Sequence of chain 1.F:
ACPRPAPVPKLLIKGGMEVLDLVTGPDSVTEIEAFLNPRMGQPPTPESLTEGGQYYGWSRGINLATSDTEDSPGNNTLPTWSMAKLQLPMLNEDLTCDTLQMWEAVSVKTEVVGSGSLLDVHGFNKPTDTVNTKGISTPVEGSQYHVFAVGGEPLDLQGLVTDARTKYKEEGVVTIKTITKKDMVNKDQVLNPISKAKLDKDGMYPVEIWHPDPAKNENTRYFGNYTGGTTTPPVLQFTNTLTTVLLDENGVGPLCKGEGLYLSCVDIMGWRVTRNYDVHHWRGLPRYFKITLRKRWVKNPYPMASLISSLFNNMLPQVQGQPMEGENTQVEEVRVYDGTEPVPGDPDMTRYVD

This small molecule binds to this protein.
Small molecule (SMILES): CC(=O)N[C@@H]1[C@@H](O[C@@H]2O[C@H](CO)[C@H](O)[C@H](O[C@]3(C(=O)O)C[C@H](O)[C@@H](NC(C)=O)[C@H]([C@H](O)[C@H](O)CO)O3)[C@H]2O)[C@H](O)[C@@H](CO[C@]2(C(=O)O)C[C@H](O)[C@@H](NC(C)=O)[C@H]([C@H](O)[C@H](O)CO)O2)O[C@H]1O

Sequence of chain 2.F:
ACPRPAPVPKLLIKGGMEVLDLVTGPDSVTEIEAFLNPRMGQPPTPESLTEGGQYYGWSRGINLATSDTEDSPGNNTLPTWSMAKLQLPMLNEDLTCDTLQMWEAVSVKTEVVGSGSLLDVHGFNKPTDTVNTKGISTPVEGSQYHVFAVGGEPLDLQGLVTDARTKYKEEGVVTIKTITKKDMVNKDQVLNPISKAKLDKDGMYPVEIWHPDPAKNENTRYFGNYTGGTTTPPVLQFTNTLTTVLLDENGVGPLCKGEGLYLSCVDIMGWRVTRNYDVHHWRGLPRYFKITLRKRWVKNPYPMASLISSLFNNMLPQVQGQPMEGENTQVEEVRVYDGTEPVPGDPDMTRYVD

Binding-site contacts:
Ligand atom O1A contacts residue GLY78 of chain 2.F at 3.7 Å.
Ligand atom O4 contacts residue TYR72 of chain 2.F at 3.8 Å.
Ligand atom N5 contacts residue TYR72 of chain 2.F at 3.0 Å (h-bond).
Ligand atom O3 contacts residue VAL296 of chain 2.F at 4.3 Å.
Ligand atom C6 contacts residue ASN93 of chain 2.F at 3.1 Å.
Ligand atom O4 contacts residue ILE79 of chain 2.F at 3.6 Å (h-bond).
Ligand atom C3 contacts residue GLY78 of chain 2.F at 3.9 Å.
Ligand atom O8 contacts residue GLU87 of chain 2.F at 3.9 Å.
Ligand atom C2 contacts residue GLY78 of chain 2.F at 4.1 Å.
Ligand atom O8 contacts residue TYR72 of chain 2.F at 3.9 Å.
Ligand atom C10 contacts residue TYR72 of chain 2.F at 4.1 Å (hydrophobic).
Ligand atom C3 contacts residue HIS298 of chain 2.F at 4.1 Å.
Ligand atom O4 contacts residue ASN80 of chain 2.F at 4.0 Å.
Ligand atom C6 contacts residue ARG77 of chain 2.F at 4.3 Å.
Ligand atom C1 contacts residue TYR72 of chain 2.F at 4.0 Å (hydrophobic).
Ligand atom C4 contacts residue TYR72 of chain 2.F at 3.4 Å (hydrophobic).
Ligand atom C3 contacts residue VAL296 of chain 2.F at 3.7 Å (hydrophobic).
Ligand atom C1 contacts residue GLY78 of chain 2.F at 4.1 Å.
Ligand atom C11 contacts residue ASP85 of chain 1.F at 4.2 Å.
Ligand atom O3 contacts residue GLY78 of chain 2.F at 3.6 Å.
Ligand atom O1A contacts residue SER89 of chain 2.F at 4.1 Å.
Ligand atom C1 contacts residue SER89 of chain 2.F at 4.2 Å.
Ligand atom O1A contacts residue ARG77 of chain 2.F at 3.0 Å (salt-bridge).
Ligand atom C8 contacts residue ARG77 of chain 2.F at 4.1 Å.
Ligand atom C3 contacts residue ARG77 of chain 2.F at 4.1 Å.
Ligand atom C6 contacts residue TYR72 of chain 2.F at 3.8 Å (hydrophobic).
Ligand atom O1B contacts residue ARG77 of chain 2.F at 2.5 Å (salt-bridge).
Ligand atom O1B contacts residue SER89 of chain 2.F at 3.5 Å (h-bond).
Ligand atom O6 contacts residue ASN93 of chain 2.F at 3.0 Å (h-bond).
Ligand atom C1 contacts residue ARG77 of chain 2.F at 3.1 Å.
Ligand atom C3 contacts residue GLY78 of chain 2.F at 4.1 Å.
Ligand atom O4 contacts residue HIS298 of chain 2.F at 3.0 Å (h-bond).
Ligand atom C4 contacts residue HIS298 of chain 2.F at 4.0 Å.
Ligand atom O1A contacts residue TYR72 of chain 2.F at 3.1 Å.
Ligand atom O8 contacts residue ARG77 of chain 2.F at 3.1 Å (salt-bridge).
Ligand atom C5 contacts residue TYR72 of chain 2.F at 3.5 Å (hydrophobic).
Ligand atom O4 contacts residue GLY78 of chain 2.F at 3.2 Å.
Ligand atom O4 contacts residue THR291 of chain 2.F at 3.4 Å.
Ligand atom C4 contacts residue GLY78 of chain 2.F at 3.4 Å.
Ligand atom C5 contacts residue ASN93 of chain 2.F at 4.1 Å.